Sequence of chain 2.E:
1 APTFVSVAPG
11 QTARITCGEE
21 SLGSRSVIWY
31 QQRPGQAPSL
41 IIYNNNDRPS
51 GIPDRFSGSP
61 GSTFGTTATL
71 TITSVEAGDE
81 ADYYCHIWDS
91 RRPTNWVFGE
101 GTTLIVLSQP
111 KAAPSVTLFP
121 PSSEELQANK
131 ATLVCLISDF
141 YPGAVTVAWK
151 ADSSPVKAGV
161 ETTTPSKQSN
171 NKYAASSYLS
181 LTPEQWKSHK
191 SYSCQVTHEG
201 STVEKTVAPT

Binding-site contacts:
Ligand atom C1 contacts residue TYR135 of chain 2.C at 3.9 Å (hydrophobic).
Ligand atom C4 contacts residue GLU20 of chain 2.E at 4.1 Å.
Ligand atom C5 contacts residue ASN118 of chain 2.C at 3.7 Å.
Ligand atom C8 contacts residue ARG91 of chain 2.E at 4.5 Å.
Ligand atom O6 contacts residue TYR135 of chain 2.C at 4.0 Å.
Ligand atom C6 contacts residue NAG1 of chain 2.AA at 4.4 Å.
Ligand atom C3 contacts residue TYR135 of chain 2.C at 4.4 Å (hydrophobic).
Ligand atom C5 contacts residue TYR135 of chain 2.C at 4.1 Å (hydrophobic).
Ligand atom C6 contacts residue GLU20 of chain 2.E at 3.8 Å.
Ligand atom O6 contacts residue GLY18 of chain 2.E at 3.6 Å.
Ligand atom C8 contacts residue THR105 of chain 2.C at 4.4 Å.
Ligand atom O6 contacts residue GLU19 of chain 2.E at 3.2 Å.
Ligand atom C7 contacts residue THR105 of chain 2.C at 4.4 Å.
Ligand atom C8 contacts residue VAL104 of chain 2.C at 3.7 Å (hydrophobic).
Ligand atom O7 contacts residue ASN118 of chain 2.C at 2.8 Å (h-bond).
Ligand atom O5 contacts residue TYR135 of chain 2.C at 4.3 Å.
Ligand atom O7 contacts residue THR105 of chain 2.C at 4.0 Å.
Ligand atom C2 contacts residue ASN118 of chain 2.C at 2.5 Å.
Ligand atom N2 contacts residue ASN118 of chain 2.C at 2.9 Å (h-bond).
Ligand atom C6 contacts residue THR67 of chain 2.E at 3.8 Å.
Ligand atom O6 contacts residue SER120 of chain 2.C at 3.0 Å (h-bond).
Ligand atom C1 contacts residue ASN118 of chain 2.C at 1.5 Å.
Ligand atom O5 contacts residue GLU20 of chain 2.E at 3.6 Å.
Ligand atom C3 contacts residue ASN118 of chain 2.C at 3.8 Å.
Ligand atom C6 contacts residue SER120 of chain 2.C at 4.4 Å.
Ligand atom O7 contacts residue VAL104 of chain 2.C at 4.2 Å.
Ligand atom O6 contacts residue NAG1 of chain 2.AA at 3.8 Å.
Ligand atom O5 contacts residue ASN118 of chain 2.C at 2.4 Å (h-bond).
Ligand atom C1 contacts residue GLU20 of chain 2.E at 4.2 Å.
Ligand atom C6 contacts residue GLU19 of chain 2.E at 4.2 Å.
Ligand atom O6 contacts residue GLU20 of chain 2.E at 3.6 Å (salt-bridge).
Ligand atom C8 contacts residue ASN118 of chain 2.C at 4.3 Å.
Ligand atom O7 contacts residue TYR135 of chain 2.C at 4.0 Å.
Ligand atom C5 contacts residue GLU20 of chain 2.E at 4.2 Å.
Ligand atom C4 contacts residue ASN118 of chain 2.C at 4.2 Å.
Ligand atom C2 contacts residue GLU20 of chain 2.E at 3.9 Å.
Ligand atom O2 contacts residue GLU20 of chain 2.E at 2.6 Å (salt-bridge).
Ligand atom C6 contacts residue GLY18 of chain 2.E at 4.2 Å.
Ligand atom O6 contacts residue THR67 of chain 2.E at 4.4 Å.
Ligand atom C7 contacts residue ASN118 of chain 2.C at 3.0 Å.

Sequence of chain 2.C:
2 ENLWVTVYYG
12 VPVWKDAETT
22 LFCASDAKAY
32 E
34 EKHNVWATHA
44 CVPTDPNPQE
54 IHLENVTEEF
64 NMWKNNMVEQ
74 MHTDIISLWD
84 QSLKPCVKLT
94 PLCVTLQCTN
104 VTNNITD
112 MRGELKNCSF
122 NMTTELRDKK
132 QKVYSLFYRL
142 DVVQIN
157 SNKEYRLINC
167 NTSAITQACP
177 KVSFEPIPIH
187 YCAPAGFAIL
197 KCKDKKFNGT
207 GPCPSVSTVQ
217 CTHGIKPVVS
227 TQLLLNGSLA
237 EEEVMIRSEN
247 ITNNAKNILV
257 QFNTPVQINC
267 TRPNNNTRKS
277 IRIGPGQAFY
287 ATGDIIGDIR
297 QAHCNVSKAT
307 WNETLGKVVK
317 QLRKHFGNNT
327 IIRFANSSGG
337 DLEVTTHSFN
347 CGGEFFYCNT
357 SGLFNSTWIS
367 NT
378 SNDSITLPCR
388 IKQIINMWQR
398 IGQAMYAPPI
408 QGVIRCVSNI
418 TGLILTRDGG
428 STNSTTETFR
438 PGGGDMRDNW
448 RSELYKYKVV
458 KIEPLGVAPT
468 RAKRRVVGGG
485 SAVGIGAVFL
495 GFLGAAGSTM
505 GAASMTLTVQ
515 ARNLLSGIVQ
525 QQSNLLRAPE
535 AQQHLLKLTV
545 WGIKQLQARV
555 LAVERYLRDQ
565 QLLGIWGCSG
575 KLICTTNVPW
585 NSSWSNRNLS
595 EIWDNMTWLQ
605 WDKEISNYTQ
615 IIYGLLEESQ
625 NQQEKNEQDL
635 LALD

A small-molecule ligand and the protein it binds are described below.
Small molecule (SMILES): CC(=O)N[C@H]1[C@H](O[C@H]2[C@H](O)[C@@H](NC(C)=O)CO[C@@H]2CO)O[C@H](CO)[C@@H](O[C@@H]2O[C@H](CO[C@H]3O[C@H](CO)[C@@H](O)[C@H](O[C@H]4O[C@H](CO)[C@@H](O)[C@H](O)[C@@H]4O)[C@@H]3O)[C@@H](O)[C@H](O[C@H]3O[C@H](CO)[C@@H](O)[C@H](O)[C@@H]3O[C@H]3O[C@H](CO)[C@@H](O)[C@H](O)[C@@H]3O)[C@@H]2O)[C@@H]1O